Sequence of chain 1.F:
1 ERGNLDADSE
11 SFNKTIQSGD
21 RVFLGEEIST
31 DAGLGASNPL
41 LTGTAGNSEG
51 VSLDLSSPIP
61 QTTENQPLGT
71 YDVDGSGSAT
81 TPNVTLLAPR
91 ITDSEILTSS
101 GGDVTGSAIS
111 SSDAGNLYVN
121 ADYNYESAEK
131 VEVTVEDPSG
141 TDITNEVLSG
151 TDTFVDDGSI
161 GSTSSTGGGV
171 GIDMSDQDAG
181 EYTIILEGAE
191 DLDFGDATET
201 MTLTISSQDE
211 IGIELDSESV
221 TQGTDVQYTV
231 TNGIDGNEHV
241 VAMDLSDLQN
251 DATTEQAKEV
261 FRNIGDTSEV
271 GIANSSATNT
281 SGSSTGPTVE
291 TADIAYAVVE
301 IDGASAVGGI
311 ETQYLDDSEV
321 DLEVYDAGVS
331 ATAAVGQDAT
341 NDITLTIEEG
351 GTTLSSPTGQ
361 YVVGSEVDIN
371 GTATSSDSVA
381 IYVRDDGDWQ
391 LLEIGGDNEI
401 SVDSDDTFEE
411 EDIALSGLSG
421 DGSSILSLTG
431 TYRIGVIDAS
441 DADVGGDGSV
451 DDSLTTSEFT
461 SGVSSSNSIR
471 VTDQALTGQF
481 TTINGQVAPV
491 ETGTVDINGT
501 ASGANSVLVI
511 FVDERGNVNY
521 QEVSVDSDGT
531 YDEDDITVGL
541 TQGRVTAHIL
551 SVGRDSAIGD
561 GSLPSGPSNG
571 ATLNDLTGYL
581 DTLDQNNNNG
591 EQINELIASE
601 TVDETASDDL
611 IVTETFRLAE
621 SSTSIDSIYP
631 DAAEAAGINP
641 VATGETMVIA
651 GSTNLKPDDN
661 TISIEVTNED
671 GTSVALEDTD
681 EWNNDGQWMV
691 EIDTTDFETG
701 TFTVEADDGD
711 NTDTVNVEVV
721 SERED

The protein below binds the small molecule below.
Small molecule (SMILES): OC[C@H]1O[C@@H](O)[C@H](O)[C@@H](O)[C@@H]1O

Binding-site contacts:
Ligand atom C1 contacts residue PRO287 of chain 1.F at 3.8 Å (hydrophobic).
Ligand atom C6 contacts residue THR291 of chain 1.F at 4.1 Å.
Ligand atom O6 contacts residue PRO287 of chain 1.F at 3.0 Å (h-bond).
Ligand atom O5 contacts residue THR291 of chain 1.F at 3.3 Å.
Ligand atom C6 contacts residue GLY286 of chain 1.F at 4.4 Å.
Ligand atom O5 contacts residue PRO287 of chain 1.F at 3.2 Å.
Ligand atom C2 contacts residue ASN274 of chain 1.F at 2.5 Å.
Ligand atom C2 contacts residue SER276 of chain 1.F at 4.1 Å.
Ligand atom O6 contacts residue ALA277 of chain 1.F at 3.4 Å.
Ligand atom O2 contacts residue SER276 of chain 1.F at 3.5 Å (h-bond).
Ligand atom O2 contacts residue SER275 of chain 1.F at 4.1 Å.
Ligand atom C3 contacts residue SER276 of chain 1.F at 4.1 Å.
Ligand atom C6 contacts residue PRO287 of chain 1.F at 4.0 Å (hydrophobic).
Ligand atom C5 contacts residue PRO287 of chain 1.F at 4.2 Å (hydrophobic).
Ligand atom C6 contacts residue ALA277 of chain 1.F at 4.2 Å (hydrophobic).
Ligand atom C1 contacts residue ALA277 of chain 1.F at 3.9 Å (hydrophobic).
Ligand atom C4 contacts residue THR291 of chain 1.F at 3.8 Å.
Ligand atom O6 contacts residue THR285 of chain 1.F at 4.3 Å.
Ligand atom C1 contacts residue THR291 of chain 1.F at 3.9 Å.
Ligand atom O5 contacts residue ALA277 of chain 1.F at 3.9 Å.
Ligand atom C2 contacts residue THR291 of chain 1.F at 3.7 Å.
Ligand atom O6 contacts residue GLY286 of chain 1.F at 3.2 Å.
Ligand atom C5 contacts residue ALA277 of chain 1.F at 3.9 Å (hydrophobic).
Ligand atom C1 contacts residue SER276 of chain 1.F at 4.0 Å.
Ligand atom C3 contacts residue ASN274 of chain 1.F at 3.8 Å.
Ligand atom C1 contacts residue ASN274 of chain 1.F at 1.4 Å.
Ligand atom C5 contacts residue ASN274 of chain 1.F at 3.5 Å.
Ligand atom O5 contacts residue ASN274 of chain 1.F at 2.2 Å (h-bond).
Ligand atom C3 contacts residue THR291 of chain 1.F at 4.2 Å.
Ligand atom O2 contacts residue ASN274 of chain 1.F at 3.0 Å (h-bond).
Ligand atom C5 contacts residue THR291 of chain 1.F at 3.9 Å.
Ligand atom C4 contacts residue ASN274 of chain 1.F at 4.1 Å.